Sequence of chain 1.D:
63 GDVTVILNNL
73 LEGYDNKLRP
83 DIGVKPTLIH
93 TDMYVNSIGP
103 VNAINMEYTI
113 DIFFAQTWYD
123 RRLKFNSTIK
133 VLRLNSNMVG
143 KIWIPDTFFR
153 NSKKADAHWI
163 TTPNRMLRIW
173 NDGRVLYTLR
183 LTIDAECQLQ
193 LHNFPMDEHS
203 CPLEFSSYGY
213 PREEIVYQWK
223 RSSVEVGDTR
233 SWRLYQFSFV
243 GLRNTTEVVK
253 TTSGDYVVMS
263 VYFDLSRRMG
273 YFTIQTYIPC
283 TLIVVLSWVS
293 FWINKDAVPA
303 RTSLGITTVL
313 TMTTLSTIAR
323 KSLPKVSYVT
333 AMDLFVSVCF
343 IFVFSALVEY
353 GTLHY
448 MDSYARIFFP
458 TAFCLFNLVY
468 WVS

Binding-site contacts:
Ligand atom C1 contacts residue ASN246 of chain 1.D at 1.4 Å.
Ligand atom C8 contacts residue ARG245 of chain 1.D at 4.3 Å.
Ligand atom C2 contacts residue SER225 of chain 1.D at 3.5 Å.
Ligand atom O4 contacts residue ARG223 of chain 1.D at 3.6 Å (salt-bridge).
Ligand atom O5 contacts residue TRP221 of chain 1.D at 3.7 Å.
Ligand atom C6 contacts residue ASN246 of chain 1.D at 4.5 Å.
Ligand atom N2 contacts residue ARG223 of chain 1.D at 4.2 Å.
Ligand atom C4 contacts residue ASN246 of chain 1.D at 4.2 Å.
Ligand atom C2 contacts residue ASN246 of chain 1.D at 2.5 Å.
Ligand atom O5 contacts residue SER225 of chain 1.D at 4.4 Å.
Ligand atom O5 contacts residue ASN246 of chain 1.D at 2.3 Å (h-bond).
Ligand atom C7 contacts residue ASN246 of chain 1.D at 3.7 Å.
Ligand atom O6 contacts residue TRP221 of chain 1.D at 4.2 Å.
Ligand atom O7 contacts residue ARG245 of chain 1.D at 4.1 Å.
Ligand atom C5 contacts residue ASN246 of chain 1.D at 3.6 Å.
Ligand atom C4 contacts residue ARG223 of chain 1.D at 4.4 Å.
Ligand atom O6 contacts residue ASN246 of chain 1.D at 3.9 Å.
Ligand atom O7 contacts residue LEU244 of chain 1.D at 3.6 Å.
Ligand atom C8 contacts residue ASN246 of chain 1.D at 4.0 Å.
Ligand atom C7 contacts residue ARG245 of chain 1.D at 4.4 Å.
Ligand atom O7 contacts residue ARG223 of chain 1.D at 3.2 Å (salt-bridge).
Ligand atom C7 contacts residue ARG223 of chain 1.D at 3.6 Å.
Ligand atom C3 contacts residue ARG223 of chain 1.D at 4.0 Å.
Ligand atom O7 contacts residue SER225 of chain 1.D at 4.5 Å.
Ligand atom C8 contacts residue ARG223 of chain 1.D at 4.1 Å.
Ligand atom C7 contacts residue SER225 of chain 1.D at 4.2 Å.
Ligand atom O3 contacts residue ARG223 of chain 1.D at 4.4 Å.
Ligand atom C2 contacts residue ARG223 of chain 1.D at 4.5 Å.
Ligand atom C5 contacts residue TRP221 of chain 1.D at 4.1 Å (hydrophobic).
Ligand atom C8 contacts residue TRP221 of chain 1.D at 4.2 Å (hydrophobic).
Ligand atom N2 contacts residue SER225 of chain 1.D at 3.0 Å (h-bond).
Ligand atom O3 contacts residue SER225 of chain 1.D at 4.5 Å.
Ligand atom C6 contacts residue TRP221 of chain 1.D at 3.8 Å (hydrophobic).
Ligand atom C1 contacts residue SER225 of chain 1.D at 3.3 Å.
Ligand atom C3 contacts residue SER225 of chain 1.D at 3.6 Å.
Ligand atom C3 contacts residue ASN246 of chain 1.D at 3.8 Å.
Ligand atom N2 contacts residue ASN246 of chain 1.D at 2.9 Å (h-bond).

A small-molecule ligand and the protein it binds are described below.
Small molecule (SMILES): CC(=O)N[C@H]1[C@H](O[C@H]2[C@H](O)[C@@H](NC(C)=O)CO[C@@H]2CO)O[C@H](CO)[C@@H](O[C@@H]2O[C@H](CO)[C@@H](O)[C@H](O)[C@@H]2O)[C@@H]1O